Binding-site contacts:
Ligand atom CE contacts residue HIS179 of chain 2.A at 1.4 Å.
Ligand atom CA contacts residue PRO367 of chain 2.A at 3.8 Å (hydrophobic).
Ligand atom CE2 contacts residue ARG369 of chain 2.A at 3.3 Å.
Ligand atom N contacts residue GLY178 of chain 2.A at 2.8 Å (h-bond).
Ligand atom O contacts residue MET366 of chain 2.A at 3.5 Å.
Ligand atom CZ contacts residue PRO246 of chain 2.A at 3.6 Å (hydrophobic).
Ligand atom CB contacts residue MET366 of chain 2.A at 3.6 Å (hydrophobic).
Ligand atom CG contacts residue PRO367 of chain 2.A at 3.6 Å (hydrophobic).
Ligand atom OD2 contacts residue GLY178 of chain 2.A at 3.3 Å (h-bond).
Ligand atom C contacts residue 1PE1 of chain 2.H at 3.6 Å.
Ligand atom OD2 contacts residue ARG156 of chain 2.A at 2.9 Å (salt-bridge).
Ligand atom CG contacts residue GLY178 of chain 2.A at 3.5 Å.
Ligand atom C contacts residue GLY178 of chain 2.A at 3.5 Å.
Ligand atom O contacts residue HIS179 of chain 2.A at 3.4 Å.
Ligand atom O contacts residue ARG369 of chain 2.A at 2.9 Å (salt-bridge).
Ligand atom CE2 contacts residue THR176 of chain 2.A at 3.8 Å.
Ligand atom C contacts residue MET366 of chain 2.A at 3.6 Å (hydrophobic).
Ligand atom CD1 contacts residue PRO367 of chain 2.A at 3.7 Å (hydrophobic).
Ligand atom CG contacts residue HIS179 of chain 2.A at 3.7 Å.
Ligand atom N contacts residue PRO367 of chain 2.A at 3.0 Å (h-bond).
Ligand atom CB contacts residue PRO367 of chain 2.A at 3.4 Å (hydrophobic).
Ligand atom OE1 contacts residue MET368 of chain 2.A at 3.4 Å.
Ligand atom CD contacts residue HIS179 of chain 2.A at 2.4 Å.
Ligand atom O contacts residue 1PE1 of chain 2.H at 3.3 Å.
Ligand atom OXT contacts residue ARG156 of chain 2.A at 3.4 Å (salt-bridge).
Ligand atom CD contacts residue GLY178 of chain 2.A at 3.7 Å.
Ligand atom C contacts residue ARG369 of chain 2.A at 3.7 Å.
Ligand atom CA contacts residue GLY178 of chain 2.A at 3.8 Å.
Ligand atom NG contacts residue HIS179 of chain 2.A at 3.4 Å (h-bond).
Ligand atom OE1 contacts residue TYR327 of chain 2.A at 3.5 Å.
Ligand atom NE2 contacts residue PRO367 of chain 2.A at 3.3 Å (h-bond).
Ligand atom CH3 contacts residue 1PE1 of chain 2.H at 3.6 Å.
Ligand atom O contacts residue MET368 of chain 2.A at 3.3 Å.
Ligand atom CB contacts residue GLY178 of chain 2.A at 3.6 Å.
Ligand atom CA contacts residue GLY178 of chain 2.A at 3.3 Å.
Ligand atom CZ contacts residue GLY178 of chain 2.A at 3.6 Å.
Ligand atom CB contacts residue GLY178 of chain 2.A at 3.7 Å.
Ligand atom CH3 contacts residue ARG369 of chain 2.A at 3.7 Å.
Ligand atom NE2 contacts residue MET366 of chain 2.A at 3.0 Å (h-bond).
Ligand atom OD2 contacts residue HIS179 of chain 2.A at 3.1 Å (h-bond).

This small molecule binds to this protein.
Small molecule (SMILES): CC(=O)NC[C@H](NC(=O)[C@H](CC1CCCCC1)NC(=O)[C@H](CCC(N)=O)NC(C)=O)C(=O)N[C@@H](CC(C)C)C(=O)N[C@@H](Cc1ccccc1)C(=O)O

Sequence of chain 2.A:
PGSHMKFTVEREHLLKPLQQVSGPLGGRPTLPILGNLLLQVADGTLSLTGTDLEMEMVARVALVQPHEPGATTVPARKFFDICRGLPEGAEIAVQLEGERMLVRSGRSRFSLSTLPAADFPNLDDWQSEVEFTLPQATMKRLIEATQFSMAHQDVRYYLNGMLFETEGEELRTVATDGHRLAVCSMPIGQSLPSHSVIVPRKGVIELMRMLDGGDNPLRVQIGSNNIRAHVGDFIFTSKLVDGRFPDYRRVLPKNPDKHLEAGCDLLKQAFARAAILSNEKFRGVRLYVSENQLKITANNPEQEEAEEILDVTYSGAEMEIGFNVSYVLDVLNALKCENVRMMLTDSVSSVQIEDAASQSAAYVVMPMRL